Binding-site contacts:
Ligand atom O7 contacts residue THR98 of chain 1.E at 4.1 Å.
Ligand atom O5 contacts residue ASN122 of chain 1.E at 2.4 Å (h-bond).
Ligand atom C8 contacts residue SER120 of chain 1.E at 4.2 Å.
Ligand atom C2 contacts residue ASN122 of chain 1.E at 2.4 Å.
Ligand atom C8 contacts residue PHE121 of chain 1.E at 4.4 Å (hydrophobic).
Ligand atom C8 contacts residue ASN122 of chain 1.E at 4.2 Å.
Ligand atom C7 contacts residue ASN122 of chain 1.E at 3.2 Å.
Ligand atom C4 contacts residue ASN122 of chain 1.E at 4.2 Å.
Ligand atom N2 contacts residue ASN122 of chain 1.E at 2.9 Å (h-bond).
Ligand atom C3 contacts residue ASN122 of chain 1.E at 3.8 Å.
Ligand atom C8 contacts residue GLN100 of chain 1.E at 3.7 Å.
Ligand atom C1 contacts residue ASN122 of chain 1.E at 1.4 Å.
Ligand atom C5 contacts residue ASN122 of chain 1.E at 3.7 Å.
Ligand atom O7 contacts residue ASP129 of chain 1.C at 4.1 Å.
Ligand atom O7 contacts residue ASN122 of chain 1.E at 3.1 Å (h-bond).

The small molecule below binds the protein below.
Small molecule (SMILES): CC(=O)N[C@@H]1[C@@H](O)[C@H](O)[C@@H](CO)O[C@H]1O

Sequence of chain 1.C:
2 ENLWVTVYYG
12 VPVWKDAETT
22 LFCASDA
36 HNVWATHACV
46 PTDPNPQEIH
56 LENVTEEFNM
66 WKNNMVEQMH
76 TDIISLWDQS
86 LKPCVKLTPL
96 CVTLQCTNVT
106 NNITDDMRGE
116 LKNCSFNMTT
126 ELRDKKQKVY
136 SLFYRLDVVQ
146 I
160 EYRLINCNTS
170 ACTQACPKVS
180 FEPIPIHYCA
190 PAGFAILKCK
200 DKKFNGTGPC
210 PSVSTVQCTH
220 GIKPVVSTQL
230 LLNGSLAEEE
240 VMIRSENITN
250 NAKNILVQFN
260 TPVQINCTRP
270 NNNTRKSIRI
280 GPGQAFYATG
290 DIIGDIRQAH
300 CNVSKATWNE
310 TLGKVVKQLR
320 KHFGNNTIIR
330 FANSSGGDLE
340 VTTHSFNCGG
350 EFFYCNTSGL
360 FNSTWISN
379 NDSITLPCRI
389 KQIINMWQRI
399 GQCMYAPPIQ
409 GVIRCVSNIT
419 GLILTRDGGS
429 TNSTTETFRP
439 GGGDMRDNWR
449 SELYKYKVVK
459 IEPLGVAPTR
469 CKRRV

Sequence of chain 1.E:
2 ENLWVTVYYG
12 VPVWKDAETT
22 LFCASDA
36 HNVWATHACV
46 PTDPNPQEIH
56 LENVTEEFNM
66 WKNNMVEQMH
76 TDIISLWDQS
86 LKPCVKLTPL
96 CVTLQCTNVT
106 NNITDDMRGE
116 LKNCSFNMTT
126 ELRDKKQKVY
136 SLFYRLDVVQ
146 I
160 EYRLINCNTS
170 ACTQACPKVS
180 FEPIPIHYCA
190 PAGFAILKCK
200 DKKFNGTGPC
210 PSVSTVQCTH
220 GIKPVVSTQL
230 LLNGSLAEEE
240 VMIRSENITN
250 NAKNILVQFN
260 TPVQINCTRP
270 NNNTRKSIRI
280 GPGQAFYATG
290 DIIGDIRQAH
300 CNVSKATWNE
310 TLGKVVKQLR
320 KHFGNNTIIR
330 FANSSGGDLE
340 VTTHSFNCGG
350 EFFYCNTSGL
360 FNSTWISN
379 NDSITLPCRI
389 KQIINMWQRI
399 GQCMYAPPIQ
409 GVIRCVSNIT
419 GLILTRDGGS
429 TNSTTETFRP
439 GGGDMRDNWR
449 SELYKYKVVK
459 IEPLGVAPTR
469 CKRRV